This small molecule binds to this protein.
Small molecule (SMILES): CC(=O)N[C@H]1[C@H](O[C@H]2[C@H](O)[C@@H](NC(C)=O)CO[C@@H]2CO)O[C@H](CO)[C@@H](O[C@@H]2O[C@H](CO)[C@@H](O)[C@H](O[C@H]3O[C@H](CO)[C@@H](O)[C@H](O)[C@@H]3O)[C@@H]2O)[C@@H]1O

Binding-site contacts:
Ligand atom C6 contacts residue HIS78 of chain 1.B at 3.5 Å.
Ligand atom C1 contacts residue ASN75 of chain 1.B at 1.4 Å.
Ligand atom C1 contacts residue PHE57 of chain 1.B at 4.3 Å (hydrophobic).
Ligand atom C8 contacts residue PHE54 of chain 1.B at 3.5 Å (hydrophobic).
Ligand atom O6 contacts residue SER77 of chain 1.B at 4.4 Å.
Ligand atom N2 contacts residue PRO53 of chain 1.B at 3.4 Å (h-bond).
Ligand atom O5 contacts residue ASN75 of chain 1.B at 2.4 Å (h-bond).
Ligand atom O5 contacts residue PHE57 of chain 1.B at 4.0 Å.
Ligand atom O7 contacts residue ASN75 of chain 1.B at 4.3 Å.
Ligand atom C2 contacts residue PHE57 of chain 1.B at 4.2 Å (hydrophobic).
Ligand atom O6 contacts residue PHE54 of chain 1.B at 4.3 Å.
Ligand atom O6 contacts residue HIS78 of chain 1.B at 2.6 Å (h-bond).
Ligand atom C1 contacts residue SER77 of chain 1.B at 4.5 Å.
Ligand atom C8 contacts residue PRO53 of chain 1.B at 4.2 Å (hydrophobic).
Ligand atom C7 contacts residue ASN75 of chain 1.B at 3.8 Å.
Ligand atom O3 contacts residue PHE57 of chain 1.B at 4.3 Å.
Ligand atom O3 contacts residue PRO53 of chain 1.B at 4.4 Å.
Ligand atom C3 contacts residue PRO53 of chain 1.B at 3.9 Å (hydrophobic).
Ligand atom O6 contacts residue PHE58 of chain 1.B at 3.9 Å.
Ligand atom N2 contacts residue ASN75 of chain 1.B at 2.9 Å (h-bond).
Ligand atom C4 contacts residue PHE57 of chain 1.B at 4.0 Å (hydrophobic).
Ligand atom O5 contacts residue HIS78 of chain 1.B at 3.0 Å (h-bond).
Ligand atom C5 contacts residue HIS78 of chain 1.B at 3.8 Å.
Ligand atom C2 contacts residue PRO53 of chain 1.B at 4.0 Å (hydrophobic).
Ligand atom C3 contacts residue PHE57 of chain 1.B at 4.5 Å (hydrophobic).
Ligand atom C7 contacts residue PRO53 of chain 1.B at 4.4 Å (hydrophobic).
Ligand atom C4 contacts residue ASN75 of chain 1.B at 4.2 Å.
Ligand atom C5 contacts residue ASN75 of chain 1.B at 3.7 Å.
Ligand atom C6 contacts residue PHE57 of chain 1.B at 4.2 Å (hydrophobic).
Ligand atom C1 contacts residue PRO53 of chain 1.B at 4.3 Å (hydrophobic).
Ligand atom C1 contacts residue HIS78 of chain 1.B at 3.9 Å.
Ligand atom C2 contacts residue ASN75 of chain 1.B at 2.4 Å.
Ligand atom C3 contacts residue ASN75 of chain 1.B at 3.8 Å.

Sequence of chain 1.B:
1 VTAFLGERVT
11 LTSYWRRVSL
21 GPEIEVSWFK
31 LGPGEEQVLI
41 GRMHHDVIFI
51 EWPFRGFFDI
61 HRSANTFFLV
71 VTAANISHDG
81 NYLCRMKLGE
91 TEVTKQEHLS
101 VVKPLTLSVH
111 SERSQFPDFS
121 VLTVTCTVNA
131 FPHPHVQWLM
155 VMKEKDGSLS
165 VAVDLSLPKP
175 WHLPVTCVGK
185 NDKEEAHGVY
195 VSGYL